Binding-site contacts:
Ligand atom C17 contacts residue GLY101 of chain 1.B at 3.5 Å.
Ligand atom C6 contacts residue GLY101 of chain 1.B at 3.5 Å.
Ligand atom C11 contacts residue PHE137 of chain 1.B at 3.7 Å (hydrophobic).
Ligand atom O2 contacts residue ZN1 of chain 1.E at 2.3 Å.
Ligand atom C18 contacts residue ASN46 of chain 1.B at 3.6 Å.
Ligand atom O13 contacts residue GLY47 of chain 1.B at 3.2 Å.
Ligand atom N1 contacts residue GLN54 of chain 1.B at 3.3 Å (h-bond).
Ligand atom C8 contacts residue HIS144 of chain 1.B at 3.8 Å.
Ligand atom C12 contacts residue GLY101 of chain 1.B at 3.8 Å.
Ligand atom C7 contacts residue GLU145 of chain 1.B at 3.5 Å.
Ligand atom N14 contacts residue GLY101 of chain 1.B at 3.1 Å (h-bond).
Ligand atom C3 contacts residue ZN1 of chain 1.E at 2.9 Å.
Ligand atom O27 contacts residue GLU99 of chain 1.B at 3.4 Å (salt-bridge).
Ligand atom O27 contacts residue ARG109 of chain 1.B at 2.6 Å (salt-bridge).
Ligand atom C22 contacts residue PHE137 of chain 1.B at 3.8 Å (hydrophobic).
Ligand atom O2 contacts residue HIS148 of chain 1.B at 2.8 Å (h-bond).
Ligand atom N1 contacts residue GLU145 of chain 1.B at 2.6 Å (salt-bridge).
Ligand atom C3 contacts residue GLY49 of chain 1.B at 3.6 Å.
Ligand atom O2 contacts residue GLU145 of chain 1.B at 2.5 Å (salt-bridge).
Ligand atom O13 contacts residue VAL48 of chain 1.B at 2.9 Å (h-bond).
Ligand atom N1 contacts residue GLY49 of chain 1.B at 3.4 Å (h-bond).
Ligand atom N1 contacts residue HIS144 of chain 1.B at 3.7 Å.
Ligand atom C26 contacts residue GLU99 of chain 1.B at 3.1 Å.
Ligand atom C17 contacts residue ARG109 of chain 1.B at 3.1 Å.
Ligand atom O20 contacts residue GLY101 of chain 1.B at 3.1 Å (h-bond).
Ligand atom C11 contacts residue GLU100 of chain 1.B at 3.5 Å.
Ligand atom O2 contacts residue HIS144 of chain 1.B at 3.3 Å.
Ligand atom O4 contacts residue HIS144 of chain 1.B at 3.6 Å (h-bond).
Ligand atom C5 contacts residue GLY49 of chain 1.B at 3.1 Å.
Ligand atom O2 contacts residue GLN54 of chain 1.B at 2.6 Å (h-bond).
Ligand atom O4 contacts residue LEU103 of chain 1.B at 3.0 Å (h-bond).
Ligand atom C8 contacts residue GLY101 of chain 1.B at 3.6 Å.
Ligand atom C3 contacts residue GLN54 of chain 1.B at 3.8 Å.
Ligand atom O4 contacts residue ZN1 of chain 1.E at 2.3 Å.
Ligand atom C3 contacts residue GLU145 of chain 1.B at 3.6 Å.
Ligand atom C3 contacts residue HIS144 of chain 1.B at 3.8 Å.
Ligand atom O4 contacts residue CYS102 of chain 1.B at 3.3 Å (h-bond).
Ligand atom O4 contacts residue GLN54 of chain 1.B at 3.1 Å (h-bond).
Ligand atom C10 contacts residue GLU100 of chain 1.B at 3.7 Å.
Ligand atom N1 contacts residue ZN1 of chain 1.E at 3.0 Å.

This small molecule binds to this protein.
Small molecule (SMILES): CCCCC[C@H](CC(=O)NO)C(=O)N[C@H](C(=O)N1CCC[C@H]1CO)C(C)C

Sequence of chain 1.B:
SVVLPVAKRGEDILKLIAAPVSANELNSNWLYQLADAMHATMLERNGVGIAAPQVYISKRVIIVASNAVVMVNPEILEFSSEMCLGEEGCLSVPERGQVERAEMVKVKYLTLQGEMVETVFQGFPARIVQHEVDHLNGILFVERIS